Sequence of chain 54.E:
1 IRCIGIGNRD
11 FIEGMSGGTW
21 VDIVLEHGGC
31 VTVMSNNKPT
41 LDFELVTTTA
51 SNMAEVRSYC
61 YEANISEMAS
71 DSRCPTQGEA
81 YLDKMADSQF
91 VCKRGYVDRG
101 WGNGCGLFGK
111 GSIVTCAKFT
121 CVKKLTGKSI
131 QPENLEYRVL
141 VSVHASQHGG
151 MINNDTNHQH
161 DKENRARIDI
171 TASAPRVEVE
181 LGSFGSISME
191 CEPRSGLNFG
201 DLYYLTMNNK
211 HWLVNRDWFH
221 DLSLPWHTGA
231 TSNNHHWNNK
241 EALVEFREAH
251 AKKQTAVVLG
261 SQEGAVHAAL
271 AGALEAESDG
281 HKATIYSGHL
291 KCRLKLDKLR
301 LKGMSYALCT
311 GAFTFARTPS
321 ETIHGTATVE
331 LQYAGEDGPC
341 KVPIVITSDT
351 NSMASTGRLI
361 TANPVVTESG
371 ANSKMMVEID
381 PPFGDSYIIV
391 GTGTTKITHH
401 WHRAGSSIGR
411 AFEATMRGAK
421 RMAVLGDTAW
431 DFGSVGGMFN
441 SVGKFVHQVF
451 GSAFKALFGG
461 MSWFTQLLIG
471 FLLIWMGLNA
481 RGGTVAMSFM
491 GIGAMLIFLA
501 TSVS

A protein and the small-molecule ligand that binds it are described below.
Small molecule (SMILES): CC(=O)N[C@H]1[C@H](O[C@H]2[C@H](O)[C@@H](NC(C)=O)CO[C@@H]2CO[C@@H]2O[C@@H](C)[C@@H](O)[C@@H](O)[C@@H]2O)O[C@H](CO)[C@@H](O)[C@@H]1O

Binding-site contacts:
Ligand atom C3 contacts residue ASN154 of chain 54.E at 3.8 Å.
Ligand atom O6 contacts residue THR156 of chain 54.E at 4.4 Å.
Ligand atom C3 contacts residue MET151 of chain 54.E at 4.0 Å (hydrophobic).
Ligand atom O5 contacts residue THR156 of chain 54.E at 3.8 Å.
Ligand atom C6 contacts residue THR156 of chain 54.E at 3.6 Å.
Ligand atom C5 contacts residue THR156 of chain 54.E at 3.9 Å.
Ligand atom N2 contacts residue ASN154 of chain 54.E at 2.9 Å (h-bond).
Ligand atom C2 contacts residue ASN154 of chain 54.E at 2.4 Å.
Ligand atom O6 contacts residue MET151 of chain 54.E at 4.3 Å.
Ligand atom N2 contacts residue GLY150 of chain 54.E at 3.4 Å (h-bond).
Ligand atom O7 contacts residue GLY150 of chain 54.E at 2.9 Å (h-bond).
Ligand atom C2 contacts residue GLY150 of chain 54.E at 3.7 Å.
Ligand atom C1 contacts residue ASN154 of chain 54.E at 1.4 Å.
Ligand atom C7 contacts residue GLY150 of chain 54.E at 3.0 Å.
Ligand atom C5 contacts residue THR156 of chain 54.E at 3.8 Å.
Ligand atom C5 contacts residue ASN154 of chain 54.E at 3.6 Å.
Ligand atom C7 contacts residue ASN154 of chain 54.E at 3.7 Å.
Ligand atom C4 contacts residue MET151 of chain 54.E at 3.9 Å (hydrophobic).
Ligand atom O6 contacts residue HIS148 of chain 54.E at 3.8 Å.
Ligand atom O7 contacts residue HIS148 of chain 54.E at 3.6 Å (h-bond).
Ligand atom C4 contacts residue ASN154 of chain 54.E at 4.2 Å.
Ligand atom O7 contacts residue ASN154 of chain 54.E at 4.2 Å.
Ligand atom C8 contacts residue ASN157 of chain 54.E at 3.6 Å.
Ligand atom C2 contacts residue MET151 of chain 54.E at 4.2 Å (hydrophobic).
Ligand atom C8 contacts residue GLY150 of chain 54.E at 3.7 Å.
Ligand atom O5 contacts residue ASN157 of chain 54.E at 4.0 Å.
Ligand atom C6 contacts residue ASN157 of chain 54.E at 3.3 Å.
Ligand atom O5 contacts residue ASN154 of chain 54.E at 2.3 Å (h-bond).
Ligand atom C1 contacts residue MET151 of chain 54.E at 4.2 Å (hydrophobic).
Ligand atom O5 contacts residue MET151 of chain 54.E at 3.9 Å.
Ligand atom C6 contacts residue THR156 of chain 54.E at 3.9 Å.
Ligand atom C6 contacts residue ASP161 of chain 54.E at 3.6 Å.
Ligand atom C5 contacts residue MET151 of chain 54.E at 3.9 Å (hydrophobic).
Ligand atom C1 contacts residue THR156 of chain 54.E at 4.0 Å.
Ligand atom O5 contacts residue THR156 of chain 54.E at 3.8 Å.
Ligand atom C4 contacts residue ASP161 of chain 54.E at 4.0 Å.
Ligand atom O4 contacts residue ASP161 of chain 54.E at 4.0 Å.
Ligand atom C5 contacts residue ASP161 of chain 54.E at 4.5 Å.
Ligand atom C1 contacts residue GLY150 of chain 54.E at 4.0 Å.